A small-molecule ligand and the protein it binds are described below.
Small molecule (SMILES): O=c1[nH]c(=O)c2[nH+]cn([C@@H]3O[C@H](COP(=O)(O)O)[C@@H](O)[C@H]3O)c2[nH]1

Binding-site contacts:
Ligand atom O5' contacts residue GLY253 of chain 1.A at 3.5 Å.
Ligand atom N1 contacts residue GLU336 of chain 1.A at 2.9 Å (salt-bridge).
Ligand atom C4' contacts residue ASP252 of chain 1.A at 3.5 Å.
Ligand atom O2 contacts residue GLU336 of chain 1.A at 3.5 Å (salt-bridge).
Ligand atom O2 contacts residue CYS219 of chain 1.A at 2.9 Å (h-bond).
Ligand atom C2 contacts residue GLU336 of chain 1.A at 3.6 Å.
Ligand atom C4 contacts residue NAD1 of chain 1.C at 3.5 Å.
Ligand atom C5 contacts residue MET302 of chain 1.A at 3.6 Å (hydrophobic).
Ligand atom O1P contacts residue SER276 of chain 1.A at 3.4 Å (h-bond).
Ligand atom O5' contacts residue GLY216 of chain 1.A at 3.5 Å.
Ligand atom O2 contacts residue THR221 of chain 1.A at 3.0 Å (h-bond).
Ligand atom O6 contacts residue GLY301 of chain 1.A at 3.4 Å.
Ligand atom O2' contacts residue ASN191 of chain 1.A at 3.6 Å (h-bond).
Ligand atom O6 contacts residue MET302 of chain 1.A at 3.2 Å (h-bond).
Ligand atom C8 contacts residue MET88 of chain 1.A at 3.6 Å (hydrophobic).
Ligand atom O3' contacts residue MET273 of chain 1.A at 3.6 Å (h-bond).
Ligand atom N7 contacts residue ILE218 of chain 1.A at 3.5 Å.
Ligand atom O6 contacts residue GLY337 of chain 1.A at 3.4 Å.
Ligand atom O2P contacts residue TYR299 of chain 1.A at 2.5 Å (h-bond).
Ligand atom O2P contacts residue SER217 of chain 1.A at 2.7 Å (h-bond).
Ligand atom O3P contacts residue SER217 of chain 1.A at 2.9 Å (h-bond).
Ligand atom N7 contacts residue GLY301 of chain 1.A at 3.5 Å.
Ligand atom N9 contacts residue NAD1 of chain 1.C at 3.6 Å.
Ligand atom C3' contacts residue ASP252 of chain 1.A at 3.4 Å.
Ligand atom N1 contacts residue NAD1 of chain 1.C at 3.5 Å.
Ligand atom C5 contacts residue ILE218 of chain 1.A at 3.5 Å (hydrophobic).
Ligand atom O3' contacts residue SER86 of chain 1.A at 2.9 Å (h-bond).
Ligand atom C2 contacts residue NAD1 of chain 1.C at 3.3 Å.
Ligand atom C2 contacts residue CYS219 of chain 1.A at 3.5 Å (hydrophobic).
Ligand atom O3P contacts residue GLY216 of chain 1.A at 3.5 Å.
Ligand atom O1P contacts residue GLY275 of chain 1.A at 2.9 Å (h-bond).
Ligand atom N3 contacts residue NAD1 of chain 1.C at 3.3 Å.
Ligand atom O2' contacts residue ASP252 of chain 1.A at 2.5 Å (salt-bridge).
Ligand atom O2 contacts residue NAD1 of chain 1.C at 3.3 Å (h-bond).
Ligand atom O2P contacts residue SER276 of chain 1.A at 3.1 Å (h-bond).
Ligand atom O3' contacts residue ASP252 of chain 1.A at 2.5 Å (salt-bridge).
Ligand atom O6 contacts residue GLY303 of chain 1.A at 2.7 Å (h-bond).
Ligand atom N7 contacts residue MET302 of chain 1.A at 2.9 Å (h-bond).
Ligand atom C5' contacts residue TYR299 of chain 1.A at 3.6 Å (hydrophobic).
Ligand atom O3P contacts residue GLY254 of chain 1.A at 2.9 Å (h-bond).

Sequence of chain 1.A:
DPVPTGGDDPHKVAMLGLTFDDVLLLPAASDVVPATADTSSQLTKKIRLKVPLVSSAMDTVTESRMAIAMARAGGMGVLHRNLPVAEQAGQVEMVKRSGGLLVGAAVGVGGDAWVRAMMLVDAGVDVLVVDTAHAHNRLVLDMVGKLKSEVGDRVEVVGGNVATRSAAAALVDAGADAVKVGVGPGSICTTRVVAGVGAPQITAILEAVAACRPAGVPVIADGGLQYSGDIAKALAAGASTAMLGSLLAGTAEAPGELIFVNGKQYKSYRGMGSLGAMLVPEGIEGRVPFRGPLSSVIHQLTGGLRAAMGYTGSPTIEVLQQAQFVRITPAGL